Binding-site contacts:
Ligand atom O2 contacts residue LYS44 of chain 1.OA at 3.3 Å.
Ligand atom C3 contacts residue MET38 of chain 1.DB at 3.8 Å (hydrophobic).
Ligand atom C3 contacts residue MET39 of chain 1.DB at 3.9 Å (hydrophobic).
Ligand atom C1 contacts residue VAL32 of chain 1.CB at 3.9 Å (hydrophobic).
Ligand atom O1 contacts residue LYS44 of chain 1.OA at 3.3 Å.
Ligand atom C1 contacts residue MET38 of chain 1.DB at 3.8 Å (hydrophobic).
Ligand atom P1 contacts residue LYS44 of chain 1.OA at 4.0 Å.
Ligand atom P1 contacts residue MET38 of chain 1.DB at 4.0 Å.
Ligand atom O3 contacts residue MET39 of chain 1.DB at 3.3 Å (h-bond).
Ligand atom O4 contacts residue MET38 of chain 1.DB at 3.9 Å.
Ligand atom P1 contacts residue MET39 of chain 1.DB at 3.8 Å.
Ligand atom C1 contacts residue LYS44 of chain 1.OA at 3.7 Å.
Ligand atom O2 contacts residue MET39 of chain 1.DB at 3.4 Å (h-bond).
Ligand atom O3 contacts residue MET38 of chain 1.DB at 2.9 Å (h-bond).
Ligand atom C2 contacts residue LYS44 of chain 1.OA at 3.5 Å.
Ligand atom C2 contacts residue MET38 of chain 1.DB at 3.7 Å (hydrophobic).

Sequence of chain 1.CB:
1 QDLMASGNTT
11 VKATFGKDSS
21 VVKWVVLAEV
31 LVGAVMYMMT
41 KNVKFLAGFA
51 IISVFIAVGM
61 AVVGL

A small-molecule ligand and the protein it binds are described below.
Small molecule (SMILES): CCOP(=O)(O)OC[C@H](O)CO

Sequence of chain 1.DB:
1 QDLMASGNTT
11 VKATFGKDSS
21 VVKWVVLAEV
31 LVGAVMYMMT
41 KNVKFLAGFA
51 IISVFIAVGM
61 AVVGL

Sequence of chain 1.OA:
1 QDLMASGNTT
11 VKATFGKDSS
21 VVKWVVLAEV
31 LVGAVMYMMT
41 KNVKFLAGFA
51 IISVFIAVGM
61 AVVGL